Sequence of chain 1.A:
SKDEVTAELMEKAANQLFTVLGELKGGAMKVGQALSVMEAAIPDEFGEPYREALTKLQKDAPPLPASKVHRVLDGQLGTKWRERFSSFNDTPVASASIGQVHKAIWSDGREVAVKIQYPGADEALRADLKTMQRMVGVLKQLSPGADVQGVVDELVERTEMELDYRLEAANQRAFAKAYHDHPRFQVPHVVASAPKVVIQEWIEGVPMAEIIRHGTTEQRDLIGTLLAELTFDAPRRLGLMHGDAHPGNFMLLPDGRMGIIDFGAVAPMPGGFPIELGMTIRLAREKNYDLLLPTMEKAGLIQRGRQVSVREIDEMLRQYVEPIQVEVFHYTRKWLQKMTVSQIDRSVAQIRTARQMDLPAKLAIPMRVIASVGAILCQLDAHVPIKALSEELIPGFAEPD

A protein and the small-molecule ligand that binds it are described below.
Small molecule (SMILES): Nc1ncnc2c1ncn2[C@@H]1O[C@H](CO[P](=O)(O)O[P](=O)(O)NP(=O)(O)O)[C@@H](O)[C@H]1O

Binding-site contacts:
Ligand atom N6 contacts residue GLN247 of chain 1.A at 3.1 Å (h-bond).
Ligand atom O3' contacts residue SER142 of chain 1.A at 4.0 Å.
Ligand atom O3A contacts residue ALA143 of chain 1.A at 3.9 Å.
Ligand atom O1A contacts residue ASP309 of chain 1.A at 2.9 Å (salt-bridge).
Ligand atom O4' contacts residue VAL148 of chain 1.A at 3.1 Å.
Ligand atom C5' contacts residue SER142 of chain 1.A at 3.6 Å.
Ligand atom N3B contacts residue ASP309 of chain 1.A at 2.9 Å (salt-bridge).
Ligand atom PG contacts residue ASP309 of chain 1.A at 3.6 Å.
Ligand atom C4' contacts residue ALA141 of chain 1.A at 4.0 Å (hydrophobic).
Ligand atom O3' contacts residue ALA141 of chain 1.A at 3.3 Å.
Ligand atom C5 contacts residue GLN247 of chain 1.A at 3.9 Å.
Ligand atom N6 contacts residue ALA160 of chain 1.A at 4.0 Å.
Ligand atom O1B contacts residue SER144 of chain 1.A at 3.0 Å (h-bond).
Ligand atom N6 contacts residue ILE250 of chain 1.A at 3.9 Å.
Ligand atom C2 contacts residue TRP249 of chain 1.A at 3.8 Å (hydrophobic).
Ligand atom PB contacts residue LYS162 of chain 1.A at 4.0 Å.
Ligand atom C6 contacts residue ALA160 of chain 1.A at 3.7 Å (hydrophobic).
Ligand atom C4' contacts residue VAL148 of chain 1.A at 3.8 Å (hydrophobic).
Ligand atom PB contacts residue ALA143 of chain 1.A at 3.9 Å.
Ligand atom C2' contacts residue ILE308 of chain 1.A at 3.7 Å (hydrophobic).
Ligand atom N9 contacts residue ILE308 of chain 1.A at 4.0 Å.
Ligand atom N1 contacts residue ILE250 of chain 1.A at 3.1 Å (h-bond).
Ligand atom C8 contacts residue ILE308 of chain 1.A at 3.9 Å (hydrophobic).
Ligand atom O2B contacts residue LYS162 of chain 1.A at 3.2 Å (salt-bridge).
Ligand atom N1 contacts residue TRP249 of chain 1.A at 3.9 Å.
Ligand atom O2B contacts residue ALA143 of chain 1.A at 3.8 Å.
Ligand atom O3G contacts residue ASP309 of chain 1.A at 3.2 Å (salt-bridge).
Ligand atom PA contacts residue ASP309 of chain 1.A at 3.6 Å.
Ligand atom O2G contacts residue SER144 of chain 1.A at 3.1 Å (h-bond).
Ligand atom O3A contacts residue LYS162 of chain 1.A at 3.5 Å (salt-bridge).
Ligand atom N7 contacts residue GLN247 of chain 1.A at 3.3 Å (h-bond).
Ligand atom C4' contacts residue SER142 of chain 1.A at 3.6 Å.
Ligand atom N1 contacts residue ALA160 of chain 1.A at 4.0 Å.
Ligand atom N6 contacts residue GLU248 of chain 1.A at 2.9 Å (salt-bridge).
Ligand atom C5 contacts residue ALA160 of chain 1.A at 3.8 Å (hydrophobic).
Ligand atom C6 contacts residue GLN247 of chain 1.A at 3.9 Å.
Ligand atom O2A contacts residue ASP309 of chain 1.A at 3.4 Å (salt-bridge).
Ligand atom C2 contacts residue ILE250 of chain 1.A at 3.2 Å (hydrophobic).
Ligand atom O1B contacts residue ALA143 of chain 1.A at 3.3 Å.
Ligand atom O2B contacts residue SER144 of chain 1.A at 3.6 Å (h-bond).